Binding-site contacts:
Ligand atom O contacts residue GLY39 of chain 1.C at 3.6 Å.
Ligand atom O3 contacts residue GLY197 of chain 1.C at 3.6 Å.
Ligand atom C5A contacts residue ASN199 of chain 1.C at 3.6 Å.
Ligand atom C6 contacts residue GLU194 of chain 1.C at 3.5 Å.
Ligand atom O4P contacts residue LEU218 of chain 1.C at 3.6 Å.
Ligand atom CD contacts residue TYR130 of chain 1.C at 3.6 Å (hydrophobic).
Ligand atom C contacts residue ALA259 of chain 1.C at 3.5 Å (hydrophobic).
Ligand atom P contacts residue ILE221 of chain 1.C at 3.6 Å.
Ligand atom C2A contacts residue ARG149 of chain 1.C at 3.5 Å.
Ligand atom O1P contacts residue ILE221 of chain 1.C at 3.2 Å (h-bond).
Ligand atom OE2 contacts residue GLY109 of chain 2.C at 3.4 Å.
Ligand atom O3P contacts residue GLY220 of chain 1.C at 3.5 Å.
Ligand atom OE2 contacts residue VAL110 of chain 2.C at 2.9 Å (h-bond).
Ligand atom OXT contacts residue THR258 of chain 1.C at 2.8 Å (h-bond).
Ligand atom O3P contacts residue ILE221 of chain 1.C at 2.7 Å (h-bond).
Ligand atom O4P contacts residue GLY220 of chain 1.C at 3.5 Å.
Ligand atom OE1 contacts residue ARG98 of chain 1.C at 2.9 Å (salt-bridge).
Ligand atom O3P contacts residue ARG60 of chain 1.C at 2.9 Å (salt-bridge).
Ligand atom O2P contacts residue THR258 of chain 1.C at 2.7 Å (h-bond).
Ligand atom O contacts residue TYR96 of chain 1.C at 2.7 Å (h-bond).
Ligand atom CD contacts residue TYR32 of chain 2.C at 3.5 Å (hydrophobic).
Ligand atom C3 contacts residue TYR165 of chain 1.C at 3.5 Å (hydrophobic).
Ligand atom OE2 contacts residue TYR130 of chain 1.C at 2.7 Å (h-bond).
Ligand atom C6 contacts residue GLU198 of chain 1.C at 3.6 Å.
Ligand atom C2A contacts residue GLU194 of chain 1.C at 3.3 Å.
Ligand atom N contacts residue LYS160 of chain 1.C at 3.4 Å (salt-bridge).
Ligand atom O3 contacts residue LYS160 of chain 1.C at 3.2 Å (salt-bridge).
Ligand atom C4A contacts residue LYS160 of chain 1.C at 3.3 Å.
Ligand atom OXT contacts residue ALA259 of chain 1.C at 2.6 Å (h-bond).
Ligand atom N contacts residue GLY197 of chain 1.C at 3.5 Å (h-bond).
Ligand atom C2A contacts residue ALA196 of chain 1.C at 3.3 Å (hydrophobic).
Ligand atom OE1 contacts residue TYR32 of chain 2.C at 2.6 Å (h-bond).
Ligand atom C4 contacts residue GLY197 of chain 1.C at 3.6 Å.
Ligand atom N1 contacts residue GLU194 of chain 1.C at 2.8 Å (salt-bridge).
Ligand atom C3 contacts residue GLY197 of chain 1.C at 3.6 Å.
Ligand atom C5 contacts residue LEU218 of chain 1.C at 3.6 Å (hydrophobic).
Ligand atom O1P contacts residue GLY257 of chain 1.C at 3.5 Å.
Ligand atom O1P contacts residue THR222 of chain 1.C at 2.8 Å (h-bond).
Ligand atom N1 contacts residue LEU218 of chain 1.C at 3.6 Å.
Ligand atom O3 contacts residue TYR165 of chain 1.C at 2.6 Å (h-bond).

This small molecule binds to this protein.
Small molecule (SMILES): Cc1ncc(COP(=O)(O)O)c(CN[C@@H](CCC(=O)O)C(=O)O)c1O

Sequence of chain 2.C:
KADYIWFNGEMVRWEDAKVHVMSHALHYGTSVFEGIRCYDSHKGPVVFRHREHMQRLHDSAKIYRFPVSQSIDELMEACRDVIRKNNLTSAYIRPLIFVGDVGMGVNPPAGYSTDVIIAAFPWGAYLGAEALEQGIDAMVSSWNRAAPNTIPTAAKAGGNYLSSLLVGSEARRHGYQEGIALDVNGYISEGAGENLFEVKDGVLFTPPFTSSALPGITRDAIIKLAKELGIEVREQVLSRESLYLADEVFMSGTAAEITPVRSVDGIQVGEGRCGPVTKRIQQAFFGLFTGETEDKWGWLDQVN

Sequence of chain 1.C:
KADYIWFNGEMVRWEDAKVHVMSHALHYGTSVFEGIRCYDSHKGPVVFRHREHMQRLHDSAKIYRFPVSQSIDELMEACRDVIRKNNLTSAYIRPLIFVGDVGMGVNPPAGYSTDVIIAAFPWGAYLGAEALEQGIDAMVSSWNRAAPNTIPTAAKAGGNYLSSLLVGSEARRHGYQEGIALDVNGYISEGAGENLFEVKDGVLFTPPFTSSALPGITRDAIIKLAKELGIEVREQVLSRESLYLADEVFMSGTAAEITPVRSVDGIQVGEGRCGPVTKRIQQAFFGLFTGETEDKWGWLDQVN